The protein below binds the small molecule below.
Small molecule (SMILES): N[C@@H](CCC(=O)O)C(=O)O

Sequence of chain 1.A:
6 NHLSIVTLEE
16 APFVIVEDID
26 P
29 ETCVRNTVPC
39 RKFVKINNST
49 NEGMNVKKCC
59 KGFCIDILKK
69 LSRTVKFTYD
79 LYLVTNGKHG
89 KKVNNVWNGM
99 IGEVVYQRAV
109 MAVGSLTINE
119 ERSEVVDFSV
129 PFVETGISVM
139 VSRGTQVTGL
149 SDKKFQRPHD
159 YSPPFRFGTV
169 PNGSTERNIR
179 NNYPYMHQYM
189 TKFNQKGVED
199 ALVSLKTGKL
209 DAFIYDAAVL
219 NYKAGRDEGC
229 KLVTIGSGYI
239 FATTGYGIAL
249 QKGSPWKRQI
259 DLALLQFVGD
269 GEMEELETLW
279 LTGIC

Binding-site contacts:
Ligand atom OE1 contacts residue TYR213 of chain 1.A at 3.7 Å.
Ligand atom OXT contacts residue GLY171 of chain 1.A at 3.4 Å.
Ligand atom CG contacts residue TYR213 of chain 1.A at 4.0 Å (hydrophobic).
Ligand atom C contacts residue THR115 of chain 1.A at 3.7 Å.
Ligand atom OE2 contacts residue GLY171 of chain 1.A at 3.3 Å.
Ligand atom CB contacts residue TYR213 of chain 1.A at 4.2 Å (hydrophobic).
Ligand atom CA contacts residue SER172 of chain 1.A at 3.4 Å.
Ligand atom OXT contacts residue ARG120 of chain 1.A at 3.1 Å (salt-bridge).
Ligand atom CD contacts residue SER172 of chain 1.A at 3.9 Å.
Ligand atom OE2 contacts residue THR173 of chain 1.A at 2.8 Å (h-bond).
Ligand atom C contacts residue SER113 of chain 1.A at 4.0 Å.
Ligand atom O contacts residue THR115 of chain 1.A at 3.0 Å (h-bond).
Ligand atom O contacts residue SER172 of chain 1.A at 4.0 Å.
Ligand atom O contacts residue SER113 of chain 1.A at 3.4 Å (h-bond).
Ligand atom N contacts residue THR115 of chain 1.A at 2.8 Å (h-bond).
Ligand atom CA contacts residue THR115 of chain 1.A at 3.3 Å.
Ligand atom OE2 contacts residue GLU174 of chain 1.A at 4.2 Å.
Ligand atom OE1 contacts residue ASP214 of chain 1.A at 3.4 Å (salt-bridge).
Ligand atom N contacts residue ASP214 of chain 1.A at 3.5 Å (salt-bridge).
Ligand atom CD contacts residue TYR213 of chain 1.A at 3.9 Å (hydrophobic).
Ligand atom C contacts residue HIS87 of chain 1.A at 3.6 Å.
Ligand atom CD contacts residue THR173 of chain 1.A at 3.3 Å.
Ligand atom C contacts residue SER172 of chain 1.A at 3.3 Å.
Ligand atom N contacts residue TYR244 of chain 1.A at 4.0 Å.
Ligand atom CB contacts residue HIS87 of chain 1.A at 3.5 Å.
Ligand atom OE1 contacts residue SER172 of chain 1.A at 4.3 Å.
Ligand atom OE1 contacts residue THR173 of chain 1.A at 2.8 Å (h-bond).
Ligand atom OE2 contacts residue SER172 of chain 1.A at 3.1 Å (h-bond).
Ligand atom CG contacts residue SER172 of chain 1.A at 4.2 Å.
Ligand atom C contacts residue ARG120 of chain 1.A at 3.6 Å.
Ligand atom CA contacts residue SER113 of chain 1.A at 3.9 Å.
Ligand atom CD contacts residue GLY171 of chain 1.A at 4.1 Å.
Ligand atom N contacts residue SER113 of chain 1.A at 2.8 Å (h-bond).
Ligand atom O contacts residue HIS87 of chain 1.A at 3.4 Å.
Ligand atom OXT contacts residue SER172 of chain 1.A at 2.9 Å (h-bond).
Ligand atom O contacts residue LEU114 of chain 1.A at 3.8 Å.
Ligand atom O contacts residue ARG120 of chain 1.A at 3.0 Å (salt-bridge).
Ligand atom OXT contacts residue HIS87 of chain 1.A at 3.7 Å.
Ligand atom CG contacts residue HIS87 of chain 1.A at 4.2 Å.
Ligand atom CG contacts residue GLY171 of chain 1.A at 3.9 Å.